Sequence of chain 1.C:
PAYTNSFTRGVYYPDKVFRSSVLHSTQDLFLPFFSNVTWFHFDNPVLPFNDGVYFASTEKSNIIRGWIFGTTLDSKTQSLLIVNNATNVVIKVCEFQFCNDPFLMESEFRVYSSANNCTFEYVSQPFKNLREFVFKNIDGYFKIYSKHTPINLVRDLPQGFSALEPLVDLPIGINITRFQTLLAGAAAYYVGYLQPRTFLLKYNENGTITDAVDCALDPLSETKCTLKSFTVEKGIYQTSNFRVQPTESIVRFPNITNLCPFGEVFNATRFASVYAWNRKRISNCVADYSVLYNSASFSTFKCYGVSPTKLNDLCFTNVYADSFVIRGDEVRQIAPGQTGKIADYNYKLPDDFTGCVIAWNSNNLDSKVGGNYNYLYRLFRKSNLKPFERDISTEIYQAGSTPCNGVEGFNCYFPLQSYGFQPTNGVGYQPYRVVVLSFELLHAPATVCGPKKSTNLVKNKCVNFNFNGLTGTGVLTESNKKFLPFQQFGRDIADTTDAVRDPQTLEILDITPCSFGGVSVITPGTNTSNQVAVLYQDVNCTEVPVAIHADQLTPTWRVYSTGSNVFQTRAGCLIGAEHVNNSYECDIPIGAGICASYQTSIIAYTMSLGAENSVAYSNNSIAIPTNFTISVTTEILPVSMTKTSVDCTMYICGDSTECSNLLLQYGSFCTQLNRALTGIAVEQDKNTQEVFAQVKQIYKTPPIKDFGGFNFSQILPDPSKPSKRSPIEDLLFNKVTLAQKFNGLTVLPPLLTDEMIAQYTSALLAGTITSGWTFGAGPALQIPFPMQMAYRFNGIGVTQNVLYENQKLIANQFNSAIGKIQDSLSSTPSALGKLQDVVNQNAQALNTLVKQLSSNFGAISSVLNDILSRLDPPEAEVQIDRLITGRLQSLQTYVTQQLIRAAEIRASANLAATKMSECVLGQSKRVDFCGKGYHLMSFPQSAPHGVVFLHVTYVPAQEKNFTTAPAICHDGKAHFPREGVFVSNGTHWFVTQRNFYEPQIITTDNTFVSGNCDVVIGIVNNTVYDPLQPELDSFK

A small-molecule ligand and the protein it binds are described below.
Small molecule (SMILES): CC(=O)N[C@H]1[C@H](O[C@H]2[C@H](O)[C@@H](NC(C)=O)CO[C@@H]2CO)O[C@H](CO)[C@@H](O[C@@H]2O[C@H](CO)[C@@H](O)[C@H](O)[C@@H]2O)[C@@H]1O

Binding-site contacts:
Ligand atom C1 contacts residue ASN717 of chain 1.C at 1.4 Å.
Ligand atom C7 contacts residue ASN717 of chain 1.C at 3.5 Å.
Ligand atom C5 contacts residue LEU922 of chain 1.C at 4.3 Å (hydrophobic).
Ligand atom O6 contacts residue PHE718 of chain 1.C at 4.4 Å.
Ligand atom N2 contacts residue ASN717 of chain 1.C at 2.6 Å (h-bond).
Ligand atom C2 contacts residue ASN717 of chain 1.C at 2.3 Å.
Ligand atom O5 contacts residue ASN717 of chain 1.C at 2.5 Å (h-bond).
Ligand atom O5 contacts residue GLN926 of chain 1.C at 4.2 Å.
Ligand atom C6 contacts residue GLN926 of chain 1.C at 4.0 Å.
Ligand atom C8 contacts residue ASN717 of chain 1.C at 4.4 Å.
Ligand atom C5 contacts residue GLN926 of chain 1.C at 4.1 Å.
Ligand atom C3 contacts residue ASN717 of chain 1.C at 3.7 Å.
Ligand atom C4 contacts residue ASN717 of chain 1.C at 4.2 Å.
Ligand atom O6 contacts residue GLN926 of chain 1.C at 4.3 Å.
Ligand atom O6 contacts residue ASN717 of chain 1.C at 4.1 Å.
Ligand atom C5 contacts residue ASN717 of chain 1.C at 3.8 Å.
Ligand atom C1 contacts residue PHE718 of chain 1.C at 4.2 Å (hydrophobic).
Ligand atom O7 contacts residue GLN1071 of chain 1.C at 4.5 Å.
Ligand atom O7 contacts residue ASN717 of chain 1.C at 4.0 Å.
Ligand atom O5 contacts residue PHE718 of chain 1.C at 3.9 Å.
Ligand atom O4 contacts residue LEU922 of chain 1.C at 4.3 Å.